Sequence of chain 1.C:
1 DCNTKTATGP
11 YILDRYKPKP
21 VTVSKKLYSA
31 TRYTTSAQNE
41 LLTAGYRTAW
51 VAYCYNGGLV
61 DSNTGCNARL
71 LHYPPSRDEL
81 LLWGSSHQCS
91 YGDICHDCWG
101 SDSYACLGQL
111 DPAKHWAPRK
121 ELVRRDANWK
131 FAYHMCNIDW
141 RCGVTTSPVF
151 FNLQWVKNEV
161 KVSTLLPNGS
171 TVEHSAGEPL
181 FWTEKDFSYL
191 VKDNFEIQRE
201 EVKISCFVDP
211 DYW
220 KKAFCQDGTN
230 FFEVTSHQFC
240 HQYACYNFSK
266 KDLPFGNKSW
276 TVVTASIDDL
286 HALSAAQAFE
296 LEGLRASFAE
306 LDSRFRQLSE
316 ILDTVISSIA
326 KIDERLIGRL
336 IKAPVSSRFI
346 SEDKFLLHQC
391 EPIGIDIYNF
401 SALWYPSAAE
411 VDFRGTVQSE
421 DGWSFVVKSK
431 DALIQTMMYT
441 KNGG

This small molecule binds to this protein.
Small molecule (SMILES): CC(=O)N[C@H]1[C@H](O[C@H]2[C@H](O)[C@@H](NC(C)=O)CO[C@@H]2CO)O[C@H](CO)[C@@H](O[C@@H]2O[C@H](CO)[C@@H](O)[C@H](O)[C@@H]2O)[C@@H]1O

Binding-site contacts:
Ligand atom O6 contacts residue TRP182 of chain 1.C at 4.1 Å.
Ligand atom C2 contacts residue TRP182 of chain 1.C at 4.3 Å (hydrophobic).
Ligand atom C8 contacts residue LEU166 of chain 1.C at 4.0 Å (hydrophobic).
Ligand atom C4 contacts residue ASN168 of chain 1.C at 4.2 Å.
Ligand atom C5 contacts residue GLU184 of chain 1.C at 4.1 Å.
Ligand atom O4 contacts residue GLU184 of chain 1.C at 4.5 Å.
Ligand atom C2 contacts residue THR183 of chain 1.C at 2.9 Å.
Ligand atom C5 contacts residue ASN168 of chain 1.C at 3.6 Å.
Ligand atom O3 contacts residue TRP182 of chain 1.C at 3.8 Å.
Ligand atom O2 contacts residue GLU184 of chain 1.C at 4.3 Å.
Ligand atom O5 contacts residue ASN168 of chain 1.C at 2.2 Å (h-bond).
Ligand atom O5 contacts residue THR183 of chain 1.C at 4.5 Å.
Ligand atom C8 contacts residue VAL172 of chain 1.C at 3.4 Å (hydrophobic).
Ligand atom O4 contacts residue THR183 of chain 1.C at 3.2 Å (h-bond).
Ligand atom C5 contacts residue LEU166 of chain 1.C at 3.6 Å (hydrophobic).
Ligand atom O7 contacts residue ASN168 of chain 1.C at 3.5 Å (h-bond).
Ligand atom O6 contacts residue GLU184 of chain 1.C at 2.9 Å (salt-bridge).
Ligand atom C1 contacts residue ASN168 of chain 1.C at 1.4 Å.
Ligand atom O5 contacts residue LEU166 of chain 1.C at 4.1 Å.
Ligand atom C4 contacts residue THR183 of chain 1.C at 4.5 Å.
Ligand atom C3 contacts residue TRP182 of chain 1.C at 3.7 Å (hydrophobic).
Ligand atom C2 contacts residue SER170 of chain 1.C at 4.2 Å.
Ligand atom O3 contacts residue THR183 of chain 1.C at 4.3 Å.
Ligand atom C8 contacts residue TRP182 of chain 1.C at 4.2 Å (hydrophobic).
Ligand atom C3 contacts residue THR183 of chain 1.C at 4.2 Å.
Ligand atom O2 contacts residue THR183 of chain 1.C at 2.1 Å (h-bond).
Ligand atom C1 contacts residue THR183 of chain 1.C at 3.6 Å.
Ligand atom C2 contacts residue ASN168 of chain 1.C at 2.5 Å.
Ligand atom C3 contacts residue ASN168 of chain 1.C at 3.8 Å.
Ligand atom N2 contacts residue ASN168 of chain 1.C at 3.0 Å (h-bond).
Ligand atom C6 contacts residue LEU166 of chain 1.C at 3.6 Å (hydrophobic).
Ligand atom C1 contacts residue SER170 of chain 1.C at 3.7 Å.
Ligand atom N2 contacts residue SER170 of chain 1.C at 3.7 Å.
Ligand atom C6 contacts residue GLU184 of chain 1.C at 4.1 Å.
Ligand atom C6 contacts residue TRP182 of chain 1.C at 4.2 Å (hydrophobic).
Ligand atom N2 contacts residue TRP182 of chain 1.C at 3.8 Å.
Ligand atom C7 contacts residue ASN168 of chain 1.C at 3.5 Å.